Binding-site contacts:
Ligand atom C8 contacts residue ASN146 of chain 1.B at 3.5 Å.
Ligand atom C3 contacts residue ASN146 of chain 1.B at 4.0 Å.
Ligand atom C7 contacts residue ASN146 of chain 1.B at 3.2 Å.
Ligand atom O7 contacts residue PRO98 of chain 2.A at 4.2 Å.
Ligand atom O5 contacts residue ASN146 of chain 1.B at 2.4 Å (h-bond).
Ligand atom O7 contacts residue THR138 of chain 1.B at 4.1 Å.
Ligand atom C7 contacts residue THR138 of chain 1.B at 4.4 Å.
Ligand atom C1 contacts residue ASN146 of chain 1.B at 1.5 Å.
Ligand atom C5 contacts residue ASN146 of chain 1.B at 3.8 Å.
Ligand atom C7 contacts residue PRO98 of chain 2.A at 4.4 Å (hydrophobic).
Ligand atom O3 contacts residue PRO98 of chain 2.A at 3.9 Å.
Ligand atom C2 contacts residue ASN146 of chain 1.B at 2.6 Å.
Ligand atom C8 contacts residue THR138 of chain 1.B at 3.8 Å.
Ligand atom O7 contacts residue ASN146 of chain 1.B at 3.7 Å.
Ligand atom C4 contacts residue ASN146 of chain 1.B at 4.4 Å.
Ligand atom N2 contacts residue ASN146 of chain 1.B at 3.0 Å (h-bond).

Sequence of chain 2.A:
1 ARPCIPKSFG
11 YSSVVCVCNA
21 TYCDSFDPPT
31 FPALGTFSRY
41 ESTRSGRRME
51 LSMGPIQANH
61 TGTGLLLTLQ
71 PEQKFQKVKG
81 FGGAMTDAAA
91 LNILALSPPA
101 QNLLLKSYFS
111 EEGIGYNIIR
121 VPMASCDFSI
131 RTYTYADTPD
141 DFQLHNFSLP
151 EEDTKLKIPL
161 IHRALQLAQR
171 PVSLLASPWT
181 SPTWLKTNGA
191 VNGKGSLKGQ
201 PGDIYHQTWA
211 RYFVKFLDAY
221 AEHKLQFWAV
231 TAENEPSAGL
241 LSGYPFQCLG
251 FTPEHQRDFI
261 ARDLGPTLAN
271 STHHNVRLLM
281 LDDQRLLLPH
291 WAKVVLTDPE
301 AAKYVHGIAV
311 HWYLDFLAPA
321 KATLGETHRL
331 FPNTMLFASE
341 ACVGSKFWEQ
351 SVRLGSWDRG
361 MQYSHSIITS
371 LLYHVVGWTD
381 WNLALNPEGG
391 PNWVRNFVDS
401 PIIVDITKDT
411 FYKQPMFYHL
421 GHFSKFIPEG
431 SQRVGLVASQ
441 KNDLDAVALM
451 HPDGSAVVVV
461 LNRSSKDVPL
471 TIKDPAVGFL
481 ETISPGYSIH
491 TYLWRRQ

Sequence of chain 1.B:
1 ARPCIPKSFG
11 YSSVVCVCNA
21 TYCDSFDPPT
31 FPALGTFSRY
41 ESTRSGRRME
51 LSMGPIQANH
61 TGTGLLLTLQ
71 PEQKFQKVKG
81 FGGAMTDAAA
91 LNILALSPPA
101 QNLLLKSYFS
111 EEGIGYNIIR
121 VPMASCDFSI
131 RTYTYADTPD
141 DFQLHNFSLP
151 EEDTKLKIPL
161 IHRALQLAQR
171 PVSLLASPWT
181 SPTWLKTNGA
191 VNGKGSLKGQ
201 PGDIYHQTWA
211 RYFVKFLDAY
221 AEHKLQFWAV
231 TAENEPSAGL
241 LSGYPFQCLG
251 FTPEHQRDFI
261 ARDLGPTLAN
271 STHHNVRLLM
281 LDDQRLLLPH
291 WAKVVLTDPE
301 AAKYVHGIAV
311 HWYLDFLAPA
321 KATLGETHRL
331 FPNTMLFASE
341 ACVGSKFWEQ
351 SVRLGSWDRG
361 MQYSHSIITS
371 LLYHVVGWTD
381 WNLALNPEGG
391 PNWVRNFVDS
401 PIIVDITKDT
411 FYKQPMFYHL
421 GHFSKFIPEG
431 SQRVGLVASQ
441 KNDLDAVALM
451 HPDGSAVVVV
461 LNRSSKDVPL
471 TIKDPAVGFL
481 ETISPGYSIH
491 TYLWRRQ

The small molecule below binds the protein below.
Small molecule (SMILES): CC(=O)N[C@@H]1[C@@H](O)[C@H](O)[C@@H](CO)O[C@H]1O